Sequence of chain 4.A:
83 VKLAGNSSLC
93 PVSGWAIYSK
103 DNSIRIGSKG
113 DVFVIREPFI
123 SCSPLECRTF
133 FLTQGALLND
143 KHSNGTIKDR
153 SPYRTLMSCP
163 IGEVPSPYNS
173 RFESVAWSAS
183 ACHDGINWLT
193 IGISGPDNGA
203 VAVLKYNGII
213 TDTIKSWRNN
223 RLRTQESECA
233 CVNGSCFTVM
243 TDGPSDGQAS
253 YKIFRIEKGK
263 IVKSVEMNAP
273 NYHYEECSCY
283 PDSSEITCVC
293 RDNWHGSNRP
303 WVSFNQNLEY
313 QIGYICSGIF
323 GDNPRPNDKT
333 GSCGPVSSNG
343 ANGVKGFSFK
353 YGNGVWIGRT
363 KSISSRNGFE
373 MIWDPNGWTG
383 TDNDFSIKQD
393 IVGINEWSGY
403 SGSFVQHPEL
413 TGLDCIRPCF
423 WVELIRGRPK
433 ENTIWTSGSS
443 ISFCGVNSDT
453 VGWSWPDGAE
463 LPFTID

Binding-site contacts:
Ligand atom C7 contacts residue ILE436 of chain 4.A at 4.3 Å (hydrophobic).
Ligand atom C7 contacts residue ASN146 of chain 4.A at 3.3 Å.
Ligand atom C8 contacts residue ASN146 of chain 4.A at 4.5 Å.
Ligand atom O5 contacts residue ASN146 of chain 4.A at 2.4 Å (h-bond).
Ligand atom N2 contacts residue ASN146 of chain 4.A at 2.9 Å (h-bond).
Ligand atom C3 contacts residue ASN146 of chain 4.A at 3.8 Å.
Ligand atom C5 contacts residue ASN146 of chain 4.A at 3.7 Å.
Ligand atom C8 contacts residue ILE467 of chain 4.A at 4.0 Å (hydrophobic).
Ligand atom C2 contacts residue ASN146 of chain 4.A at 2.4 Å.
Ligand atom O7 contacts residue LYS143 of chain 4.A at 4.2 Å.
Ligand atom O7 contacts residue ASN146 of chain 4.A at 3.4 Å (h-bond).
Ligand atom C8 contacts residue ILE436 of chain 4.A at 3.8 Å (hydrophobic).
Ligand atom C1 contacts residue ASN146 of chain 4.A at 1.4 Å.
Ligand atom C4 contacts residue ASN146 of chain 4.A at 4.2 Å.

A small-molecule ligand and the protein it binds are described below.
Small molecule (SMILES): CC(=O)N[C@@H]1[C@@H](O)[C@H](O)[C@@H](CO)O[C@H]1O